Sequence of chain 1.B:
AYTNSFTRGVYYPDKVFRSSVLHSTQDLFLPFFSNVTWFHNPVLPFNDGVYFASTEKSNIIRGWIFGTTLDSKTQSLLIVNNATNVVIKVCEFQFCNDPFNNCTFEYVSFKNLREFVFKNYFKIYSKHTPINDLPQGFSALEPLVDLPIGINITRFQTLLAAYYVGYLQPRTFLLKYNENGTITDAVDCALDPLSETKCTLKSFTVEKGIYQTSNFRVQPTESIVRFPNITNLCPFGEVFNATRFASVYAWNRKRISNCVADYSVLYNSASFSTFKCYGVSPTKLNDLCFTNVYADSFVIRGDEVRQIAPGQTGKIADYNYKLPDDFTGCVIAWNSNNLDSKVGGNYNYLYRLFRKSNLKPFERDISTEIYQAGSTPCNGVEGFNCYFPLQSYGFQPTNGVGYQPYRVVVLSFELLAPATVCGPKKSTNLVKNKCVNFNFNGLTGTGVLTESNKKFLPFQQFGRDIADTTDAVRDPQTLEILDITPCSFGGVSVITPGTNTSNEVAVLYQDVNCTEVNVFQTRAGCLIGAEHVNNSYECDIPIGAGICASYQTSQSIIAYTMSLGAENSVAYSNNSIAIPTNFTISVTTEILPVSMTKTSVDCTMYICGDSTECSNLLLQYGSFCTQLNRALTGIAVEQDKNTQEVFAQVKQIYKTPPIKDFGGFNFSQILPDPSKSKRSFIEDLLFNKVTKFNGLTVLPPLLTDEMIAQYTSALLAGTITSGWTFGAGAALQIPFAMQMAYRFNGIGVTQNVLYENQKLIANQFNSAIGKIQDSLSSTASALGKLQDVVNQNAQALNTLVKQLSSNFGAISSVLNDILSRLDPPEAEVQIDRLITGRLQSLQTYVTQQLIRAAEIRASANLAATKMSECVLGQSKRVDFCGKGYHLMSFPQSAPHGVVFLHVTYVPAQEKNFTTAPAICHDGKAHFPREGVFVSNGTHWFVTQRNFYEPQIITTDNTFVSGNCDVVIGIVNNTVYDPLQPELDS

The small molecule below binds the protein below.
Small molecule (SMILES): CC(=O)N[C@@H]1[C@@H](O)[C@H](O)[C@@H](CO)O[C@H]1O

Binding-site contacts:
Ligand atom C2 contacts residue ASN282 of chain 1.B at 2.5 Å.
Ligand atom C8 contacts residue GLU281 of chain 1.B at 3.2 Å.
Ligand atom C4 contacts residue ASN282 of chain 1.B at 4.2 Å.
Ligand atom N2 contacts residue ASN282 of chain 1.B at 2.9 Å (h-bond).
Ligand atom O5 contacts residue ASN282 of chain 1.B at 2.4 Å (h-bond).
Ligand atom O7 contacts residue ASN280 of chain 1.B at 3.6 Å.
Ligand atom C5 contacts residue ASN282 of chain 1.B at 3.7 Å.
Ligand atom C8 contacts residue ASN282 of chain 1.B at 3.5 Å.
Ligand atom C1 contacts residue ASN282 of chain 1.B at 1.4 Å.
Ligand atom O7 contacts residue ASN282 of chain 1.B at 3.0 Å (h-bond).
Ligand atom C7 contacts residue ASN282 of chain 1.B at 3.1 Å.
Ligand atom C3 contacts residue ASN282 of chain 1.B at 3.8 Å.